Binding-site contacts:
Ligand atom C7 contacts residue ASN192 of chain 1.B at 3.4 Å.
Ligand atom C8 contacts residue ARG137 of chain 1.B at 3.7 Å.
Ligand atom O7 contacts residue ARG137 of chain 1.B at 3.4 Å (salt-bridge).
Ligand atom C5 contacts residue GLN354 of chain 1.B at 4.3 Å.
Ligand atom C8 contacts residue LEU191 of chain 1.B at 3.7 Å (hydrophobic).
Ligand atom C8 contacts residue GLN354 of chain 1.B at 3.8 Å.
Ligand atom O6 contacts residue GLN354 of chain 1.B at 4.4 Å.
Ligand atom C4 contacts residue GLN354 of chain 1.B at 4.1 Å.
Ligand atom C1 contacts residue ASP190 of chain 1.B at 4.4 Å.
Ligand atom C3 contacts residue ASN192 of chain 1.B at 3.8 Å.
Ligand atom N2 contacts residue ASP190 of chain 1.B at 3.6 Å.
Ligand atom N2 contacts residue GLN354 of chain 1.B at 3.4 Å (h-bond).
Ligand atom O7 contacts residue ASN364 of chain 1.B at 3.7 Å.
Ligand atom O7 contacts residue ASN192 of chain 1.B at 3.4 Å (h-bond).
Ligand atom C8 contacts residue ASP190 of chain 1.B at 3.7 Å.
Ligand atom C7 contacts residue LEU191 of chain 1.B at 4.1 Å (hydrophobic).
Ligand atom O5 contacts residue ASN192 of chain 1.B at 2.3 Å (h-bond).
Ligand atom N2 contacts residue LEU191 of chain 1.B at 4.5 Å.
Ligand atom C1 contacts residue ASN192 of chain 1.B at 1.4 Å.
Ligand atom C2 contacts residue GLN354 of chain 1.B at 4.2 Å.
Ligand atom C5 contacts residue ASN192 of chain 1.B at 3.6 Å.
Ligand atom C7 contacts residue GLN354 of chain 1.B at 4.0 Å.
Ligand atom C6 contacts residue GLN354 of chain 1.B at 3.4 Å.
Ligand atom C4 contacts residue ASN192 of chain 1.B at 4.2 Å.
Ligand atom C2 contacts residue ASN192 of chain 1.B at 2.4 Å.
Ligand atom C7 contacts residue ARG137 of chain 1.B at 3.9 Å.
Ligand atom O4 contacts residue GLN354 of chain 1.B at 4.3 Å.
Ligand atom O7 contacts residue LEU191 of chain 1.B at 4.2 Å.
Ligand atom N2 contacts residue ASN192 of chain 1.B at 3.0 Å (h-bond).
Ligand atom C8 contacts residue TYR209 of chain 1.B at 3.7 Å (hydrophobic).
Ligand atom C1 contacts residue GLN354 of chain 1.B at 4.0 Å.
Ligand atom C7 contacts residue ASP190 of chain 1.B at 4.0 Å.

The small molecule below binds the protein below.
Small molecule (SMILES): CC(=O)N[C@H]1[C@H](O[C@H]2[C@H](O)[C@@H](NC(C)=O)CO[C@@H]2CO)O[C@H](CO)[C@@H](O)[C@@H]1O

Sequence of chain 1.B:
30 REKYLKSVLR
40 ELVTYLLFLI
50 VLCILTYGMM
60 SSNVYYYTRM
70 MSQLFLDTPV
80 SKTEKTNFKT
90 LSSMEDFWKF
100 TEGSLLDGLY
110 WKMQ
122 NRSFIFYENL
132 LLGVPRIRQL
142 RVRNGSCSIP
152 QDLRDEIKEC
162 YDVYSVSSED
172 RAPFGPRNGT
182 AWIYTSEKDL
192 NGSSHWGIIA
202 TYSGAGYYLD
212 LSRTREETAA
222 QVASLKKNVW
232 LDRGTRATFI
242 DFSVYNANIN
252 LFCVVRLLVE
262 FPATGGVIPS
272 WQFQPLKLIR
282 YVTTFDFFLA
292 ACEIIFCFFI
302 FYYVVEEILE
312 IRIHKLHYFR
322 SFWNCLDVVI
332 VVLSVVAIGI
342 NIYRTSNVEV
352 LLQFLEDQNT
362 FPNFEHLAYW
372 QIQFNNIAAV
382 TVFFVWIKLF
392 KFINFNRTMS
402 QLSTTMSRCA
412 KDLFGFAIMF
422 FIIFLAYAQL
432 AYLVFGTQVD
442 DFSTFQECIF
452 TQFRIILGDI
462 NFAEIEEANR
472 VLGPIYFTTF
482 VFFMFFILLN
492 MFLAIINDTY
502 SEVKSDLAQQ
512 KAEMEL